Sequence of chain 1.A:
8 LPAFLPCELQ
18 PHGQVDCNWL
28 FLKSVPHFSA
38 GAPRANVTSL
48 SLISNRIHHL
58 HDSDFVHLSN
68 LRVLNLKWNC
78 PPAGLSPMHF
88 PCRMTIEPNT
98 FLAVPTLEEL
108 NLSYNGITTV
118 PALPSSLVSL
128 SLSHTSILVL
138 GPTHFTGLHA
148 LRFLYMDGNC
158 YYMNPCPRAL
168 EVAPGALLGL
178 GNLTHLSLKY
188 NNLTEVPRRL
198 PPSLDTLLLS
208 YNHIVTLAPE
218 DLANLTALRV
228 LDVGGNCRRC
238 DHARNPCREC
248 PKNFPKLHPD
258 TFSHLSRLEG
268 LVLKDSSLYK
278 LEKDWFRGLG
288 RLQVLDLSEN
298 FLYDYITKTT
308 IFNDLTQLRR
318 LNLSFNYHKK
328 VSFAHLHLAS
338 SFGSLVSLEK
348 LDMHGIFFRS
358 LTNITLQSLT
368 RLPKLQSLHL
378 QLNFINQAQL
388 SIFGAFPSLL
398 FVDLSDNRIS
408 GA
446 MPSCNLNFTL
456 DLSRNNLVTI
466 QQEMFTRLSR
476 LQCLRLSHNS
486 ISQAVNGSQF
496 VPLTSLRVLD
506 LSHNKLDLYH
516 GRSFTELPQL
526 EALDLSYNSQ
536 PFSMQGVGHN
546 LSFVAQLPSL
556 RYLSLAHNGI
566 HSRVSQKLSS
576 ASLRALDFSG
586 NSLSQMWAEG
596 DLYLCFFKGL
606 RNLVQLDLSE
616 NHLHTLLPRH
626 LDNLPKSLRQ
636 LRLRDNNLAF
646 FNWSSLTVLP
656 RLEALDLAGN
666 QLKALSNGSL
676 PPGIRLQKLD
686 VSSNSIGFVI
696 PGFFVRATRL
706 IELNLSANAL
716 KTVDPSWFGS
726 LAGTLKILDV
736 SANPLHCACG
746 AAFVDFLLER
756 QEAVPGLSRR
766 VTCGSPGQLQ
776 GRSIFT

A protein and the small-molecule ligand that binds it are described below.
Small molecule (SMILES): CC(=O)N[C@@H]1[C@@H](O)[C@H](O)[C@@H](CO)O[C@H]1O

Binding-site contacts:
Ligand atom N2 contacts residue ASN452 of chain 1.A at 2.9 Å (h-bond).
Ligand atom C2 contacts residue GLN477 of chain 1.A at 4.3 Å.
Ligand atom O7 contacts residue GLN477 of chain 1.A at 2.8 Å (h-bond).
Ligand atom N2 contacts residue GLN477 of chain 1.A at 4.5 Å.
Ligand atom O7 contacts residue ASN452 of chain 1.A at 3.3 Å (h-bond).
Ligand atom C2 contacts residue ASN452 of chain 1.A at 2.5 Å.
Ligand atom C3 contacts residue ASN452 of chain 1.A at 3.8 Å.
Ligand atom C1 contacts residue ASN452 of chain 1.A at 1.4 Å.
Ligand atom C7 contacts residue ASN452 of chain 1.A at 3.3 Å.
Ligand atom O5 contacts residue LEU451 of chain 1.A at 3.9 Å.
Ligand atom O5 contacts residue ASN452 of chain 1.A at 2.3 Å (h-bond).
Ligand atom C8 contacts residue ASN452 of chain 1.A at 4.0 Å.
Ligand atom C8 contacts residue CYS478 of chain 1.A at 4.2 Å (hydrophobic).
Ligand atom C5 contacts residue ASN452 of chain 1.A at 3.6 Å.
Ligand atom C8 contacts residue VAL503 of chain 1.A at 3.9 Å (hydrophobic).
Ligand atom C7 contacts residue GLN477 of chain 1.A at 3.8 Å.
Ligand atom C8 contacts residue ARG502 of chain 1.A at 4.2 Å.
Ligand atom O7 contacts residue ARG502 of chain 1.A at 3.2 Å (salt-bridge).
Ligand atom C1 contacts residue LEU451 of chain 1.A at 4.1 Å (hydrophobic).
Ligand atom C7 contacts residue ARG502 of chain 1.A at 3.9 Å.
Ligand atom C4 contacts residue ASN452 of chain 1.A at 4.3 Å.
Ligand atom C1 contacts residue GLN477 of chain 1.A at 4.2 Å.